Sequence of chain 1.A:
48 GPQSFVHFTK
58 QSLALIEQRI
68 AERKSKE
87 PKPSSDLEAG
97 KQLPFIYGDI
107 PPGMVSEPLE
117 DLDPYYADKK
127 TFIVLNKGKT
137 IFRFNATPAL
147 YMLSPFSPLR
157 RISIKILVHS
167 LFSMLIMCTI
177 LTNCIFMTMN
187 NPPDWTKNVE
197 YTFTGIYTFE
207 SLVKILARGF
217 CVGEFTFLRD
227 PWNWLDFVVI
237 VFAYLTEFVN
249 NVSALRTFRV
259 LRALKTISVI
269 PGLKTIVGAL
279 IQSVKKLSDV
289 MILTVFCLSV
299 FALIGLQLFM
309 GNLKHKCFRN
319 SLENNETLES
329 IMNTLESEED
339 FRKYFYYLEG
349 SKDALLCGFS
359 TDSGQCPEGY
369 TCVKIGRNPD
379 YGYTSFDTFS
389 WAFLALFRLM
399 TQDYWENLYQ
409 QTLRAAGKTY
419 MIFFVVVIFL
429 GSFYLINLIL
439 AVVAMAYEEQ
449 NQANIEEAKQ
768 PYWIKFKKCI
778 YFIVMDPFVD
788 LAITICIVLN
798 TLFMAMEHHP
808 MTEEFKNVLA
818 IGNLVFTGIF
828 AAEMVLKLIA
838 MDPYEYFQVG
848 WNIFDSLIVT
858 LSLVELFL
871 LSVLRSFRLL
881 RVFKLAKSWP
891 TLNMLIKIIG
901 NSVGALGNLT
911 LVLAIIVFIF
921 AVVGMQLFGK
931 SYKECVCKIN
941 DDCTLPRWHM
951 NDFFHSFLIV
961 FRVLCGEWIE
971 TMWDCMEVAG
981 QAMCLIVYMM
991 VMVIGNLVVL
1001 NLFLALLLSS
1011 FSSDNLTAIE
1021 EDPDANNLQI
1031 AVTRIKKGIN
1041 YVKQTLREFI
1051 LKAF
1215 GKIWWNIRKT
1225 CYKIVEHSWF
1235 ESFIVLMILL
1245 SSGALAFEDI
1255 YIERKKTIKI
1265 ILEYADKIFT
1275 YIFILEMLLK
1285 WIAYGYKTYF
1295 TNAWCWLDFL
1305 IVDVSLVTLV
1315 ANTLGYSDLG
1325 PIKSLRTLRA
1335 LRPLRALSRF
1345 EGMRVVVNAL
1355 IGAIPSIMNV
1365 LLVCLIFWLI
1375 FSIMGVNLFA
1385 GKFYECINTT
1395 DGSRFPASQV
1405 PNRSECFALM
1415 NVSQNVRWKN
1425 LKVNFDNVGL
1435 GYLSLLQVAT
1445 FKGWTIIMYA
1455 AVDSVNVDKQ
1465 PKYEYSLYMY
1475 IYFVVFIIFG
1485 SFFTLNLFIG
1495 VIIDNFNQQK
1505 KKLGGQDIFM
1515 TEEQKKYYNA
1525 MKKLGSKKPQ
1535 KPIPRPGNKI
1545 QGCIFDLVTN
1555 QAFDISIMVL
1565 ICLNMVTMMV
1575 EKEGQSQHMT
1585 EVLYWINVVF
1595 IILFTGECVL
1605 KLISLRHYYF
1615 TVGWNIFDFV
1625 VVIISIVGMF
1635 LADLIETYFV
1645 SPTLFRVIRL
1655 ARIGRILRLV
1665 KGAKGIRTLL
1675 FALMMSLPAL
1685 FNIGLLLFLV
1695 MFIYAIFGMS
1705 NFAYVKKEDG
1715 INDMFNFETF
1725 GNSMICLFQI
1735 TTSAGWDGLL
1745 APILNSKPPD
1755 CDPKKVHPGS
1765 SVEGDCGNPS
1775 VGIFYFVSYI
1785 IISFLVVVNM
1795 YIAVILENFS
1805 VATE

Binding-site contacts:
Ligand atom N2 contacts residue ASN323 of chain 1.A at 2.9 Å (h-bond).
Ligand atom C8 contacts residue ASN323 of chain 1.A at 4.2 Å.
Ligand atom O7 contacts residue ASN323 of chain 1.A at 3.1 Å (h-bond).
Ligand atom C1 contacts residue ASN323 of chain 1.A at 1.5 Å.
Ligand atom C2 contacts residue ASN323 of chain 1.A at 2.5 Å.
Ligand atom C4 contacts residue ASN323 of chain 1.A at 4.3 Å.
Ligand atom C7 contacts residue ASN323 of chain 1.A at 3.1 Å.
Ligand atom C3 contacts residue ASN323 of chain 1.A at 3.8 Å.
Ligand atom O5 contacts residue ASN323 of chain 1.A at 2.4 Å (h-bond).
Ligand atom C5 contacts residue ASN323 of chain 1.A at 3.7 Å.

The small molecule below binds the protein below.
Small molecule (SMILES): CC(=O)N[C@@H]1[C@@H](O)[C@H](O)[C@@H](CO)O[C@H]1O